Sequence of chain 1.A:
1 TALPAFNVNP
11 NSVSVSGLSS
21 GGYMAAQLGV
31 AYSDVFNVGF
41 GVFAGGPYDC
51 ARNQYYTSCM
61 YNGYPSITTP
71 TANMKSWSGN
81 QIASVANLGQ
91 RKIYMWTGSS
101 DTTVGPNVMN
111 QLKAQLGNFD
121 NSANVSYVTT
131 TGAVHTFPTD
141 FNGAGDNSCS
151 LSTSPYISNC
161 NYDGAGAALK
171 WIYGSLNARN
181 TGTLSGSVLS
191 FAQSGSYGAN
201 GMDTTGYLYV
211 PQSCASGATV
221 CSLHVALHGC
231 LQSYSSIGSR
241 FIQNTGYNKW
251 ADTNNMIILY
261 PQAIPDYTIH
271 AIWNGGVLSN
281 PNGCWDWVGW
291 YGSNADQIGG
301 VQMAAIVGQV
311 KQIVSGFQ

A protein and the small-molecule ligand that binds it are described below.
Small molecule (SMILES): CC(=O)N[C@H]1[C@H](O[C@H]2[C@H](O)[C@@H](NC(C)=O)CO[C@@H]2CO)O[C@H](CO)[C@@H](O[C@@H]2O[C@H](CO[C@H]3O[C@H](CO)[C@@H](O)[C@H](O)[C@@H]3O)[C@@H](O)[C@H](O[C@H]3O[C@H](CO)[C@@H](O)[C@H](O)[C@@H]3O)[C@@H]2O)[C@@H]1O

Binding-site contacts:
Ligand atom O6 contacts residue ALA123 of chain 1.A at 3.6 Å.
Ligand atom N2 contacts residue GLY89 of chain 1.A at 3.3 Å (h-bond).
Ligand atom O6 contacts residue ASN121 of chain 1.A at 4.0 Å.
Ligand atom N2 contacts residue ARG91 of chain 1.A at 4.5 Å.
Ligand atom C1 contacts residue ASN124 of chain 1.A at 1.4 Å.
Ligand atom C6 contacts residue ASN121 of chain 1.A at 3.4 Å.
Ligand atom C1 contacts residue GLY89 of chain 1.A at 3.4 Å.
Ligand atom C3 contacts residue ASN124 of chain 1.A at 3.8 Å.
Ligand atom N2 contacts residue GLN90 of chain 1.A at 3.4 Å (h-bond).
Ligand atom C1 contacts residue ASN121 of chain 1.A at 4.0 Å.
Ligand atom N2 contacts residue ASN124 of chain 1.A at 2.8 Å (h-bond).
Ligand atom C1 contacts residue ASP120 of chain 1.A at 4.0 Å.
Ligand atom C5 contacts residue ASN121 of chain 1.A at 3.7 Å.
Ligand atom C7 contacts residue LYS92 of chain 1.A at 4.2 Å.
Ligand atom C7 contacts residue ASN124 of chain 1.A at 3.8 Å.
Ligand atom C8 contacts residue ASN121 of chain 1.A at 4.4 Å.
Ligand atom C2 contacts residue GLN90 of chain 1.A at 4.1 Å.
Ligand atom C2 contacts residue GLY89 of chain 1.A at 3.8 Å.
Ligand atom C8 contacts residue GLN90 of chain 1.A at 3.2 Å.
Ligand atom C4 contacts residue ASN124 of chain 1.A at 4.3 Å.
Ligand atom O5 contacts residue ALA123 of chain 1.A at 4.1 Å.
Ligand atom C2 contacts residue ASN124 of chain 1.A at 2.5 Å.
Ligand atom O7 contacts residue LYS92 of chain 1.A at 3.1 Å.
Ligand atom O7 contacts residue ASN124 of chain 1.A at 3.5 Å (h-bond).
Ligand atom O5 contacts residue ASN121 of chain 1.A at 3.3 Å.
Ligand atom C6 contacts residue ALA123 of chain 1.A at 4.4 Å (hydrophobic).
Ligand atom C5 contacts residue ASN124 of chain 1.A at 3.7 Å.
Ligand atom C3 contacts residue GLY89 of chain 1.A at 4.2 Å.
Ligand atom C3 contacts residue GLN90 of chain 1.A at 3.6 Å.
Ligand atom C7 contacts residue GLN90 of chain 1.A at 3.8 Å.
Ligand atom O3 contacts residue GLN90 of chain 1.A at 3.7 Å.
Ligand atom C7 contacts residue GLY89 of chain 1.A at 4.4 Å.
Ligand atom O5 contacts residue ASN124 of chain 1.A at 2.4 Å (h-bond).